This protein binds this small molecule.
Small molecule (SMILES): CC(=O)N[C@H]1[C@H](O[C@H]2[C@H](O)[C@@H](NC(C)=O)CO[C@@H]2CO)O[C@H](CO)[C@@H](O[C@@H]2O[C@H](CO)[C@@H](O)[C@H](O)[C@@H]2O)[C@@H]1O

Sequence of chain 1.F:
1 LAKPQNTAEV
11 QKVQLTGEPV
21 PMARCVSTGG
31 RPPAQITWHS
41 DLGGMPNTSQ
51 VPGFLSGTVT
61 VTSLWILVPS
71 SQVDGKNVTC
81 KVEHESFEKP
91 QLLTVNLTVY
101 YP

Binding-site contacts:
Ligand atom C8 contacts residue GLY75 of chain 1.F at 2.5 Å.
Ligand atom N2 contacts residue ASN96 of chain 1.F at 3.1 Å (h-bond).
Ligand atom O7 contacts residue ASN96 of chain 1.F at 3.4 Å (h-bond).
Ligand atom C7 contacts residue ASN96 of chain 1.F at 3.5 Å.
Ligand atom C1 contacts residue GLY75 of chain 1.F at 3.9 Å.
Ligand atom O7 contacts residue ASN77 of chain 1.F at 3.4 Å (h-bond).
Ligand atom C8 contacts residue LYS76 of chain 1.F at 4.0 Å.
Ligand atom C2 contacts residue ASN96 of chain 1.F at 2.6 Å.
Ligand atom C7 contacts residue GLY75 of chain 1.F at 2.9 Å.
Ligand atom C4 contacts residue ASN96 of chain 1.F at 4.2 Å.
Ligand atom C1 contacts residue ASN96 of chain 1.F at 1.4 Å.
Ligand atom C7 contacts residue NAG1 of chain 1.K at 4.3 Å.
Ligand atom C2 contacts residue GLY75 of chain 1.F at 3.8 Å.
Ligand atom O7 contacts residue GLY75 of chain 1.F at 4.0 Å.
Ligand atom C8 contacts residue NAG1 of chain 1.K at 4.3 Å.
Ligand atom C3 contacts residue GLY75 of chain 1.F at 4.4 Å.
Ligand atom C7 contacts residue ASN77 of chain 1.F at 3.8 Å.
Ligand atom O7 contacts residue NAG1 of chain 1.K at 3.4 Å.
Ligand atom O5 contacts residue ASN96 of chain 1.F at 2.2 Å (h-bond).
Ligand atom C5 contacts residue ASN96 of chain 1.F at 3.5 Å.
Ligand atom C8 contacts residue ASN77 of chain 1.F at 3.7 Å.
Ligand atom C3 contacts residue ASN96 of chain 1.F at 3.8 Å.
Ligand atom N2 contacts residue GLY75 of chain 1.F at 2.6 Å (h-bond).